A protein and the small-molecule ligand that binds it are described below.
Small molecule (SMILES): CCCCCCCCCCC(CCCCCCCCCC)(CO[C@H]1O[C@@H](CO)[C@H](O[C@@H]2O[C@@H](CO)[C@H](O)[C@@H](O)[C@@H]2O)[C@@H](O)[C@@H]1O)CO[C@H]1O[C@@H](CO)[C@H](O[C@@H]2O[C@@H](CO)[C@H](O)[C@@H](O)[C@@H]2O)[C@@H](O)[C@H]1O

Sequence of chain 1.B:
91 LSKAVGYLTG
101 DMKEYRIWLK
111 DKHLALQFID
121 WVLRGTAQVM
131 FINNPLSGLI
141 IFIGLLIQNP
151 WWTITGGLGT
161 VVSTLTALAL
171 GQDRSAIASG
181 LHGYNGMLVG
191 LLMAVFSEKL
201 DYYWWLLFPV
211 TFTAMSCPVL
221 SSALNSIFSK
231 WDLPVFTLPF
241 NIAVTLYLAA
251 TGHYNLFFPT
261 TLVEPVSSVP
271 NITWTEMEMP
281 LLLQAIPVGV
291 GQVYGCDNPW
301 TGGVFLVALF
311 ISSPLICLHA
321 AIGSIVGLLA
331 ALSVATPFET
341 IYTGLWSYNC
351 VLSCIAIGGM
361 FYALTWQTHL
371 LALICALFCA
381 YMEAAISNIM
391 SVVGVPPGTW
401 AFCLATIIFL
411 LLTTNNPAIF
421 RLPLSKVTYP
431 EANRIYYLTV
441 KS

Binding-site contacts:
Ligand atom CBC contacts residue LEU207 of chain 1.B at 3.7 Å (hydrophobic).
Ligand atom CBC contacts residue PHE208 of chain 1.B at 3.8 Å (hydrophobic).
Ligand atom CBR contacts residue TRP204 of chain 1.B at 3.7 Å (hydrophobic).
Ligand atom OBV contacts residue TRP205 of chain 1.B at 4.0 Å.
Ligand atom CBF contacts residue TRP204 of chain 1.B at 4.5 Å (hydrophobic).
Ligand atom CBE contacts residue LEU207 of chain 1.B at 3.9 Å (hydrophobic).
Ligand atom CBE contacts residue PHE208 of chain 1.B at 3.6 Å (hydrophobic).
Ligand atom CBG contacts residue PHE208 of chain 1.B at 3.6 Å (hydrophobic).
Ligand atom CBH contacts residue TRP204 of chain 1.B at 3.6 Å (hydrophobic).
Ligand atom CBI contacts residue PHE208 of chain 1.B at 3.7 Å (hydrophobic).
Ligand atom CBE contacts residue TRP204 of chain 1.B at 3.7 Å (hydrophobic).
Ligand atom CBQ contacts residue TRP204 of chain 1.B at 3.8 Å (hydrophobic).
Ligand atom CCJ contacts residue TRP205 of chain 1.B at 3.9 Å (hydrophobic).
Ligand atom CBA contacts residue LEU207 of chain 1.B at 4.2 Å (hydrophobic).
Ligand atom CBJ contacts residue TRP204 of chain 1.B at 4.1 Å (hydrophobic).
Ligand atom CCM contacts residue TRP204 of chain 1.B at 4.3 Å (hydrophobic).
Ligand atom CBD contacts residue TRP204 of chain 1.B at 3.9 Å (hydrophobic).
Ligand atom OBV contacts residue TRP204 of chain 1.B at 4.3 Å.
Ligand atom CBT contacts residue TRP205 of chain 1.B at 4.3 Å (hydrophobic).
Ligand atom CBK contacts residue TRP204 of chain 1.B at 3.7 Å (hydrophobic).
Ligand atom CBQ contacts residue TRP205 of chain 1.B at 4.2 Å (hydrophobic).